Sequence of chain 1.B:
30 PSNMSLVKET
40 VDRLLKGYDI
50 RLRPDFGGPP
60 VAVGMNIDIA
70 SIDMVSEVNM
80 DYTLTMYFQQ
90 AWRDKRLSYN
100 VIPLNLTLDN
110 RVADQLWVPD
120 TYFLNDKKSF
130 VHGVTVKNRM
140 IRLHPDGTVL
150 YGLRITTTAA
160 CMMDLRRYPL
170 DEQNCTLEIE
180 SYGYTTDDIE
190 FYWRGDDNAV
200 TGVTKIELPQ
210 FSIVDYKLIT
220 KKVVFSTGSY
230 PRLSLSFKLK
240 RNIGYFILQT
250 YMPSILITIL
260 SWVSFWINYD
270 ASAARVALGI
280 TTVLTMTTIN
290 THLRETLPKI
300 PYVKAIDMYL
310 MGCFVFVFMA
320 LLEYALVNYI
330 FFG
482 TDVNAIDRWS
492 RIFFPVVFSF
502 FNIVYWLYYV

A small-molecule ligand and the protein it binds are described below.
Small molecule (SMILES): CC(=O)N[C@H]1[C@H](O[C@H]2[C@H](O)[C@@H](NC(C)=O)CO[C@@H]2CO)O[C@H](CO)[C@@H](O[C@@H]2O[C@H](CO[C@H]3O[C@H](CO)[C@@H](O)[C@H](O)[C@@H]3O)[C@@H](O)[C@H](O[C@H]3O[C@H](CO)[C@@H](O)[C@H](O)[C@@H]3O)[C@@H]2O)[C@@H]1O

Binding-site contacts:
Ligand atom O5 contacts residue HIS143 of chain 1.B at 3.6 Å.
Ligand atom O7 contacts residue PRO102 of chain 1.B at 3.6 Å.
Ligand atom O7 contacts residue ASN104 of chain 1.B at 4.1 Å.
Ligand atom C4 contacts residue ASN104 of chain 1.B at 4.2 Å.
Ligand atom C8 contacts residue ASN104 of chain 1.B at 4.4 Å.
Ligand atom C2 contacts residue ASN104 of chain 1.B at 2.5 Å.
Ligand atom N2 contacts residue ASN104 of chain 1.B at 2.9 Å (h-bond).
Ligand atom C7 contacts residue ASN104 of chain 1.B at 3.8 Å.
Ligand atom O7 contacts residue LEU103 of chain 1.B at 3.6 Å.
Ligand atom C5 contacts residue ASN104 of chain 1.B at 3.6 Å.
Ligand atom C3 contacts residue ASN104 of chain 1.B at 3.8 Å.
Ligand atom C6 contacts residue HIS143 of chain 1.B at 4.4 Å.
Ligand atom C1 contacts residue HIS143 of chain 1.B at 4.0 Å.
Ligand atom C1 contacts residue ASN104 of chain 1.B at 1.4 Å.
Ligand atom C5 contacts residue HIS143 of chain 1.B at 4.1 Å.
Ligand atom O5 contacts residue ASN104 of chain 1.B at 2.3 Å (h-bond).